A protein and the small-molecule ligand that binds it are described below.
Small molecule (SMILES): CC(=O)N[C@@H]1[C@@H](O)[C@H](O)[C@@H](CO)O[C@H]1O

Sequence of chain 2.C:
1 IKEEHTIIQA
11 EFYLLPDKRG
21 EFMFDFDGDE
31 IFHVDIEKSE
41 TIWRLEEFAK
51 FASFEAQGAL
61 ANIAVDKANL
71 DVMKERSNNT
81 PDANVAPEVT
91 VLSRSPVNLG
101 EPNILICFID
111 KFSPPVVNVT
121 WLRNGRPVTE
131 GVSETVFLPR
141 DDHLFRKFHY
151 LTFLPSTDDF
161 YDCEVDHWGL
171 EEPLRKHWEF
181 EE

Binding-site contacts:
Ligand atom C3 contacts residue ASN78 of chain 2.C at 4.1 Å.
Ligand atom C1 contacts residue ASN78 of chain 2.C at 2.8 Å.
Ligand atom C8 contacts residue ASN78 of chain 2.C at 3.4 Å.
Ligand atom C2 contacts residue ASN78 of chain 2.C at 3.3 Å.
Ligand atom C5 contacts residue ASN78 of chain 2.C at 4.0 Å.
Ligand atom N2 contacts residue ASN78 of chain 2.C at 2.8 Å (h-bond).
Ligand atom C7 contacts residue ASN78 of chain 2.C at 2.7 Å.
Ligand atom O5 contacts residue ASN78 of chain 2.C at 2.7 Å (h-bond).
Ligand atom O7 contacts residue ASN78 of chain 2.C at 2.7 Å (h-bond).